The protein below binds the small molecule below.
Small molecule (SMILES): C=CS(=O)(=O)N1CCCN(c2cc(NCCC(=O)O)nc(-c3ccccn3)n2)CC1

Sequence of chain 1.A:
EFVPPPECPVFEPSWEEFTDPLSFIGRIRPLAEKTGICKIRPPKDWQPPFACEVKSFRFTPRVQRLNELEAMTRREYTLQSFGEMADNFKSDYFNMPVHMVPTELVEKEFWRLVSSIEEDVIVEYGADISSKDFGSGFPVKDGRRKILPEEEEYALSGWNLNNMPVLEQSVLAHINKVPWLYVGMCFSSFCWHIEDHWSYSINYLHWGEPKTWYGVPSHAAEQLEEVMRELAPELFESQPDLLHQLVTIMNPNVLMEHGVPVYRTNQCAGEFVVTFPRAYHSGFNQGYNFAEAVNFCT

Binding-site contacts:
Ligand atom C27 contacts residue ASP228 of chain 1.A at 3.6 Å.
Ligand atom C23 contacts residue MN1 of chain 1.C at 3.1 Å.
Ligand atom N06 contacts residue HIS225 of chain 1.A at 3.8 Å.
Ligand atom C18 contacts residue GLN277 of chain 1.A at 3.7 Å.
Ligand atom C02 contacts residue TYR214 of chain 1.A at 3.7 Å (hydrophobic).
Ligand atom N10 contacts residue TYR214 of chain 1.A at 3.7 Å.
Ligand atom N29 contacts residue GLU227 of chain 1.A at 3.4 Å (salt-bridge).
Ligand atom O01 contacts residue TYR151 of chain 1.A at 2.3 Å (h-bond).
Ligand atom C21 contacts residue ASP154 of chain 1.A at 3.2 Å.
Ligand atom O03 contacts residue TYR151 of chain 1.A at 3.7 Å.
Ligand atom C28 contacts residue MN1 of chain 1.C at 3.4 Å.
Ligand atom N06 contacts residue MN1 of chain 1.C at 3.5 Å.
Ligand atom C05 contacts residue PHE222 of chain 1.A at 3.4 Å (hydrophobic).
Ligand atom O19 contacts residue CYS223 of chain 1.A at 2.9 Å (h-bond).
Ligand atom C24 contacts residue HIS225 of chain 1.A at 3.8 Å.
Ligand atom C20 contacts residue ARG75 of chain 1.A at 3.5 Å.
Ligand atom O16 contacts residue LEU278 of chain 1.A at 3.6 Å.
Ligand atom O01 contacts residue LYS243 of chain 1.A at 3.4 Å (salt-bridge).
Ligand atom N30 contacts residue MN1 of chain 1.C at 2.3 Å.
Ligand atom O03 contacts residue ALA323 of chain 1.A at 3.7 Å.
Ligand atom C24 contacts residue MN1 of chain 1.C at 3.1 Å.
Ligand atom O19 contacts residue PHE222 of chain 1.A at 3.4 Å.
Ligand atom C28 contacts residue GLU227 of chain 1.A at 3.6 Å.
Ligand atom O16 contacts residue CYS223 of chain 1.A at 3.5 Å (h-bond).
Ligand atom C21 contacts residue ARG75 of chain 1.A at 3.4 Å.
Ligand atom C12 contacts residue PHE222 of chain 1.A at 3.8 Å (hydrophobic).
Ligand atom C02 contacts residue LYS243 of chain 1.A at 3.5 Å.
Ligand atom N30 contacts residue HIS225 of chain 1.A at 3.1 Å (h-bond).
Ligand atom C11 contacts residue ALA153 of chain 1.A at 3.5 Å (hydrophobic).
Ligand atom N29 contacts residue MN1 of chain 1.C at 2.4 Å.
Ligand atom O01 contacts residue PHE222 of chain 1.A at 3.8 Å.
Ligand atom O03 contacts residue ASN235 of chain 1.A at 3.3 Å (h-bond).
Ligand atom C07 contacts residue MN1 of chain 1.C at 3.3 Å.
Ligand atom C12 contacts residue SER221 of chain 1.A at 3.6 Å.
Ligand atom C08 contacts residue TYR214 of chain 1.A at 3.6 Å (hydrophobic).
Ligand atom O03 contacts residue LYS243 of chain 1.A at 2.8 Å (salt-bridge).
Ligand atom N29 contacts residue HIS225 of chain 1.A at 3.4 Å (h-bond).
Ligand atom O16 contacts residue GLN277 of chain 1.A at 3.5 Å (h-bond).
Ligand atom C02 contacts residue TYR151 of chain 1.A at 3.4 Å (hydrophobic).
Ligand atom C18 contacts residue HIS225 of chain 1.A at 3.4 Å.